Sequence of chain 1.C:
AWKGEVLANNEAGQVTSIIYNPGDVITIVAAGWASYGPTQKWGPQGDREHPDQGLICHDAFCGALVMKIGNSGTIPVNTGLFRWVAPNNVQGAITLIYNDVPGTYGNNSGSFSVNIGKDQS

Binding-site contacts:
Ligand atom O3 contacts residue GLN53 of chain 1.C at 3.2 Å (h-bond).
Ligand atom O5 contacts residue TYR36 of chain 1.C at 3.4 Å.
Ligand atom O3 contacts residue TYR36 of chain 1.C at 3.5 Å (h-bond).
Ligand atom O6 contacts residue GLN53 of chain 1.C at 3.3 Å (h-bond).
Ligand atom C5 contacts residue HIS50 of chain 1.C at 3.9 Å.
Ligand atom C2 contacts residue CA1 of chain 1.R at 4.0 Å.
Ligand atom O6 contacts residue VAL101 of chain 1.C at 4.1 Å.
Ligand atom O2 contacts residue ASN107 of chain 1.C at 3.2 Å (h-bond).
Ligand atom C3 contacts residue TYR36 of chain 1.C at 3.9 Å (hydrophobic).
Ligand atom C7 contacts residue HIS50 of chain 1.C at 3.7 Å.
Ligand atom C1 contacts residue HIS50 of chain 1.C at 4.2 Å.
Ligand atom C4 contacts residue CA1 of chain 1.R at 3.6 Å.
Ligand atom C6 contacts residue ASP100 of chain 1.C at 3.6 Å.
Ligand atom C4 contacts residue ASP100 of chain 1.C at 3.4 Å.
Ligand atom C4 contacts residue TYR36 of chain 1.C at 4.2 Å (hydrophobic).
Ligand atom C6 contacts residue HIS50 of chain 1.C at 3.6 Å.
Ligand atom C5 contacts residue ASP100 of chain 1.C at 4.0 Å.
Ligand atom O4 contacts residue GLN53 of chain 1.C at 3.2 Å (h-bond).
Ligand atom O6 contacts residue HIS50 of chain 1.C at 2.8 Å (h-bond).
Ligand atom C1 contacts residue TYR36 of chain 1.C at 3.9 Å (hydrophobic).
Ligand atom C3 contacts residue CA1 of chain 1.R at 3.5 Å.
Ligand atom C4 contacts residue THR104 of chain 1.C at 3.5 Å.
Ligand atom C3 contacts residue THR104 of chain 1.C at 4.0 Å.
Ligand atom O4 contacts residue ASP100 of chain 1.C at 2.5 Å (salt-bridge).
Ligand atom C2 contacts residue ASN107 of chain 1.C at 4.0 Å.
Ligand atom O6 contacts residue PRO51 of chain 1.C at 4.0 Å.
Ligand atom C3 contacts residue GLN53 of chain 1.C at 4.0 Å.
Ligand atom C6 contacts residue VAL101 of chain 1.C at 3.8 Å (hydrophobic).
Ligand atom O4 contacts residue TYR36 of chain 1.C at 3.2 Å (h-bond).
Ligand atom O3 contacts residue CA1 of chain 1.R at 2.5 Å.
Ligand atom C4 contacts residue GLN53 of chain 1.C at 4.2 Å.
Ligand atom O2 contacts residue TYR36 of chain 1.C at 4.0 Å.
Ligand atom C6 contacts residue CYS62 of chain 1.C at 3.9 Å (hydrophobic).
Ligand atom O4 contacts residue THR104 of chain 1.C at 3.6 Å.
Ligand atom O4 contacts residue CA1 of chain 1.R at 2.8 Å.
Ligand atom O5 contacts residue HIS50 of chain 1.C at 3.2 Å (h-bond).
Ligand atom C2 contacts residue TYR36 of chain 1.C at 3.5 Å (hydrophobic).
Ligand atom O3 contacts residue THR104 of chain 1.C at 3.3 Å (h-bond).
Ligand atom O3 contacts residue ASN107 of chain 1.C at 3.1 Å (h-bond).
Ligand atom O1 contacts residue HIS50 of chain 1.C at 3.5 Å.

This protein binds this small molecule.
Small molecule (SMILES): CO[C@@H]1O[C@H](CO)[C@H](O)[C@H](O)[C@H]1O[C@H]1O[C@H](CO)[C@H](O)[C@H](O)[C@H]1O